A protein and the small-molecule ligand that binds it are described below.
Small molecule (SMILES): CC(=O)N[C@@H]1[C@@H](O)[C@H](O)[C@@H](CO)O[C@H]1O

Binding-site contacts:
Ligand atom C5 contacts residue THR156 of chain 18.A at 4.1 Å.
Ligand atom O6 contacts residue MET151 of chain 18.A at 4.0 Å.
Ligand atom C1 contacts residue ASN154 of chain 18.A at 1.4 Å.
Ligand atom C3 contacts residue THR156 of chain 18.A at 4.5 Å.
Ligand atom C7 contacts residue ASN154 of chain 18.A at 3.3 Å.
Ligand atom O5 contacts residue ASN154 of chain 18.A at 2.3 Å (h-bond).
Ligand atom N2 contacts residue THR156 of chain 18.A at 4.3 Å.
Ligand atom O5 contacts residue THR156 of chain 18.A at 3.9 Å.
Ligand atom C5 contacts residue ASN154 of chain 18.A at 3.7 Å.
Ligand atom C8 contacts residue ASN154 of chain 18.A at 2.8 Å.
Ligand atom C2 contacts residue ASN154 of chain 18.A at 2.5 Å.
Ligand atom N2 contacts residue ASN154 of chain 18.A at 2.9 Å (h-bond).
Ligand atom O7 contacts residue ASN154 of chain 18.A at 4.3 Å.
Ligand atom C6 contacts residue MET151 of chain 18.A at 4.0 Å (hydrophobic).
Ligand atom C4 contacts residue ASN154 of chain 18.A at 4.3 Å.
Ligand atom C2 contacts residue THR156 of chain 18.A at 4.2 Å.
Ligand atom O5 contacts residue MET151 of chain 18.A at 3.9 Å.
Ligand atom C1 contacts residue THR156 of chain 18.A at 3.2 Å.
Ligand atom C3 contacts residue ASN154 of chain 18.A at 3.8 Å.

Sequence of chain 18.A:
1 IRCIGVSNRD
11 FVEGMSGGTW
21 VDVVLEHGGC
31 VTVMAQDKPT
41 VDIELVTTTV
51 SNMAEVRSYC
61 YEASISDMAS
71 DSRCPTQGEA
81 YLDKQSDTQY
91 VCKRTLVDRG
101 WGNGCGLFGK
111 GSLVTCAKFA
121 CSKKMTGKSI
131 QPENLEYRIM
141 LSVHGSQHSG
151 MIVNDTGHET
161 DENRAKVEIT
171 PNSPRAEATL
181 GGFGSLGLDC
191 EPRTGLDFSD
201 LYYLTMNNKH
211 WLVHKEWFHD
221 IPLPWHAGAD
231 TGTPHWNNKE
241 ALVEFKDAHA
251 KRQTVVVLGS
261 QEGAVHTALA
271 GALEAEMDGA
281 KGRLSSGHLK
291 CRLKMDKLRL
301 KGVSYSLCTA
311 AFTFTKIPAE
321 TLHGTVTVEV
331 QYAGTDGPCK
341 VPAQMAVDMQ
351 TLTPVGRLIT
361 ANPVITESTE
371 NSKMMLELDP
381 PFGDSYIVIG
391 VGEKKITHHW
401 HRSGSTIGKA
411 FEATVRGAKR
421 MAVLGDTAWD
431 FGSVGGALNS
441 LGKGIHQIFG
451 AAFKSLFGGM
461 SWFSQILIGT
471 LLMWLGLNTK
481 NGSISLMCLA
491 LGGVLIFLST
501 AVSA